This protein binds this small molecule.
Small molecule (SMILES): CC(=O)N[C@@H]1[C@@H](O)[C@H](O)[C@@H](CO)O[C@H]1O

Sequence of chain 3.A:
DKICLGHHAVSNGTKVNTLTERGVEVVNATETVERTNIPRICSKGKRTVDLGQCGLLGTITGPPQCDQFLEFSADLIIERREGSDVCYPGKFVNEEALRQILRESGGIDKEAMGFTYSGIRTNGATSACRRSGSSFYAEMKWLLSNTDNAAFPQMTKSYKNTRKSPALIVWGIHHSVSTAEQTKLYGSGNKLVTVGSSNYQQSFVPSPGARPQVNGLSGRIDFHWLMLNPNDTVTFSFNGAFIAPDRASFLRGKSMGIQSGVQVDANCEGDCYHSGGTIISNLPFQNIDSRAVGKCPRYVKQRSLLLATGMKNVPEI

Binding-site contacts:
Ligand atom C1 contacts residue ASN28 of chain 3.A at 1.5 Å.
Ligand atom O6 contacts residue THR30 of chain 3.A at 3.1 Å (h-bond).
Ligand atom O5 contacts residue ASN28 of chain 3.A at 2.4 Å (h-bond).
Ligand atom N2 contacts residue ASN28 of chain 3.A at 3.1 Å (h-bond).
Ligand atom C2 contacts residue ASN28 of chain 3.A at 2.5 Å.
Ligand atom C7 contacts residue ASN28 of chain 3.A at 3.5 Å.
Ligand atom C6 contacts residue ALA29 of chain 3.A at 3.9 Å (hydrophobic).
Ligand atom O6 contacts residue ALA29 of chain 3.A at 2.9 Å (h-bond).
Ligand atom C5 contacts residue ASN28 of chain 3.A at 3.7 Å.
Ligand atom O5 contacts residue ALA29 of chain 3.A at 3.7 Å.
Ligand atom C4 contacts residue ASN28 of chain 3.A at 4.3 Å.
Ligand atom O7 contacts residue ASN28 of chain 3.A at 3.5 Å (h-bond).
Ligand atom C6 contacts residue THR30 of chain 3.A at 3.2 Å.
Ligand atom O5 contacts residue THR309 of chain 3.A at 4.3 Å.
Ligand atom C3 contacts residue ASN28 of chain 3.A at 3.9 Å.
Ligand atom C5 contacts residue ALA29 of chain 3.A at 4.4 Å (hydrophobic).